A protein and the small-molecule ligand that binds it are described below.
Small molecule (SMILES): COc1cc(CNC(=O)CCCCCCNc2c3c(nc4cc(Cl)ccc24)C[C@H]2C=C(C)C[C@@H]3C2)ccc1O

Sequence of chain 1.A:
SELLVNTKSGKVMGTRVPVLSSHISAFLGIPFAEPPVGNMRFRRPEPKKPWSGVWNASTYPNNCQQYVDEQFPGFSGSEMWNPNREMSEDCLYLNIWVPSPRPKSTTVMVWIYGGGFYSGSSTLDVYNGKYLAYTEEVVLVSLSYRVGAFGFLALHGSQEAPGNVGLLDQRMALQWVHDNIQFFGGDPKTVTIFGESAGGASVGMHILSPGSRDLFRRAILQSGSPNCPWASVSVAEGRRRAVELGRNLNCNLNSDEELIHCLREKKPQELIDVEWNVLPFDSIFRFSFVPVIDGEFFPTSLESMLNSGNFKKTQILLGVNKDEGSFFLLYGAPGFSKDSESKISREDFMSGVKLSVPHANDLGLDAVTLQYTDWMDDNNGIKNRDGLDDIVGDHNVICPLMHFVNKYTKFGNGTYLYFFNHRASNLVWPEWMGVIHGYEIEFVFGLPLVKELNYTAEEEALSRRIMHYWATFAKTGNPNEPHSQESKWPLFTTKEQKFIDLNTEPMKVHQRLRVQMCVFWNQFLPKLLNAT

Binding-site contacts:
Ligand atom NAW contacts residue HIS461 of chain 1.A at 2.9 Å (h-bond).
Ligand atom CL1 contacts residue ILE460 of chain 1.A at 3.7 Å.
Ligand atom CBJ contacts residue PHE351 of chain 1.A at 3.6 Å (hydrophobic).
Ligand atom CAT contacts residue GLY139 of chain 1.A at 3.6 Å.
Ligand atom CAS contacts residue TYR91 of chain 1.A at 3.5 Å (hydrophobic).
Ligand atom CBJ contacts residue HIS461 of chain 1.A at 3.7 Å.
Ligand atom CAJ contacts residue PHE351 of chain 1.A at 3.3 Å (hydrophobic).
Ligand atom OAC contacts residue TYR142 of chain 1.A at 3.3 Å (h-bond).
Ligand atom CAB contacts residue GLY139 of chain 1.A at 3.6 Å.
Ligand atom CAJ contacts residue TRP105 of chain 1.A at 3.7 Å (hydrophobic).
Ligand atom CAU contacts residue HIS461 of chain 1.A at 3.6 Å.
Ligand atom CAV contacts residue TRP105 of chain 1.A at 3.7 Å (hydrophobic).
Ligand atom OAD contacts residue GLY356 of chain 1.A at 3.8 Å.
Ligand atom CBH contacts residue TRP105 of chain 1.A at 3.6 Å (hydrophobic).
Ligand atom OAC contacts residue TRP300 of chain 1.A at 3.6 Å.
Ligand atom CL1 contacts residue MET457 of chain 1.A at 3.7 Å.
Ligand atom CBC contacts residue PHE351 of chain 1.A at 3.4 Å (hydrophobic).
Ligand atom CAB contacts residue GLY140 of chain 1.A at 3.7 Å.
Ligand atom CBA contacts residue GLY139 of chain 1.A at 3.4 Å.
Ligand atom CAH contacts residue TRP453 of chain 1.A at 3.7 Å (hydrophobic).
Ligand atom CAR contacts residue TYR355 of chain 1.A at 3.5 Å (hydrophobic).
Ligand atom CBK contacts residue TRP105 of chain 1.A at 3.6 Å (hydrophobic).
Ligand atom NAW contacts residue PHE351 of chain 1.A at 3.7 Å.
Ligand atom CBF contacts residue HIS461 of chain 1.A at 3.7 Å.
Ligand atom CAG contacts residue TYR355 of chain 1.A at 3.2 Å (hydrophobic).
Ligand atom CBL contacts residue GLU220 of chain 1.A at 3.7 Å.
Ligand atom CAN contacts residue TYR142 of chain 1.A at 3.3 Å (hydrophobic).
Ligand atom CAH contacts residue PHE351 of chain 1.A at 3.4 Å (hydrophobic).
Ligand atom CAR contacts residue TYR142 of chain 1.A at 3.7 Å (hydrophobic).
Ligand atom CAP contacts residue TYR355 of chain 1.A at 3.5 Å (hydrophobic).
Ligand atom CAM contacts residue TYR142 of chain 1.A at 3.4 Å (hydrophobic).
Ligand atom NAY contacts residue TRP105 of chain 1.A at 3.5 Å.
Ligand atom CAL contacts residue HIS461 of chain 1.A at 3.6 Å.
Ligand atom CBH contacts residue PHE351 of chain 1.A at 3.6 Å (hydrophobic).
Ligand atom CAL contacts residue PHE351 of chain 1.A at 3.5 Å (hydrophobic).
Ligand atom CL1 contacts residue TRP453 of chain 1.A at 3.3 Å.
Ligand atom CBK contacts residue PHE351 of chain 1.A at 3.4 Å (hydrophobic).
Ligand atom CBJ contacts residue TRP105 of chain 1.A at 3.7 Å (hydrophobic).
Ligand atom CAQ contacts residue TRP105 of chain 1.A at 3.6 Å (hydrophobic).
Ligand atom CAF contacts residue SER221 of chain 1.A at 3.5 Å.